A protein and the small-molecule ligand that binds it are described below.
Small molecule (SMILES): CC(=O)N[C@@H]1[C@@H](O)[C@H](O)[C@@H](CO)O[C@H]1O

Sequence of chain 1.C:
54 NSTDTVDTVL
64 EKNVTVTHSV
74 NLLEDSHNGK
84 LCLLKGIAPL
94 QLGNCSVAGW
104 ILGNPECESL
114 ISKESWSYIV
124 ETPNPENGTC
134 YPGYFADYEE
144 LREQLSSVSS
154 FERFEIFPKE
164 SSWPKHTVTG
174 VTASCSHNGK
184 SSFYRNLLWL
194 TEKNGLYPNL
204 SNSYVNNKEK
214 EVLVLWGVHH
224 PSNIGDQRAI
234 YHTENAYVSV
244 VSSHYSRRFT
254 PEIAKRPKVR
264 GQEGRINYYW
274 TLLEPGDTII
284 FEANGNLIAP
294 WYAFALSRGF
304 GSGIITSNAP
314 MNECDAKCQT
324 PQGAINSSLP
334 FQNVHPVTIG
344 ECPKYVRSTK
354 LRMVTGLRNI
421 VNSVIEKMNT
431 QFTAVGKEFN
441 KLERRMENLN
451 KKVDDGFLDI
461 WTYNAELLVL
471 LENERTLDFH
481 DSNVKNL

Binding-site contacts:
Ligand atom C3 contacts residue ASN66 of chain 1.C at 3.8 Å.
Ligand atom C7 contacts residue ASN66 of chain 1.C at 3.2 Å.
Ligand atom N2 contacts residue ASN66 of chain 1.C at 2.9 Å (h-bond).
Ligand atom O5 contacts residue ASN66 of chain 1.C at 2.4 Å (h-bond).
Ligand atom C4 contacts residue ASN66 of chain 1.C at 4.2 Å.
Ligand atom C1 contacts residue ASN66 of chain 1.C at 1.4 Å.
Ligand atom C5 contacts residue ASN66 of chain 1.C at 3.7 Å.
Ligand atom O7 contacts residue ASN66 of chain 1.C at 3.0 Å (h-bond).
Ligand atom C2 contacts residue ASN66 of chain 1.C at 2.5 Å.
Ligand atom C8 contacts residue LYS65 of chain 1.C at 3.9 Å.
Ligand atom C7 contacts residue LYS65 of chain 1.C at 4.4 Å.